Sequence of chain 1.B:
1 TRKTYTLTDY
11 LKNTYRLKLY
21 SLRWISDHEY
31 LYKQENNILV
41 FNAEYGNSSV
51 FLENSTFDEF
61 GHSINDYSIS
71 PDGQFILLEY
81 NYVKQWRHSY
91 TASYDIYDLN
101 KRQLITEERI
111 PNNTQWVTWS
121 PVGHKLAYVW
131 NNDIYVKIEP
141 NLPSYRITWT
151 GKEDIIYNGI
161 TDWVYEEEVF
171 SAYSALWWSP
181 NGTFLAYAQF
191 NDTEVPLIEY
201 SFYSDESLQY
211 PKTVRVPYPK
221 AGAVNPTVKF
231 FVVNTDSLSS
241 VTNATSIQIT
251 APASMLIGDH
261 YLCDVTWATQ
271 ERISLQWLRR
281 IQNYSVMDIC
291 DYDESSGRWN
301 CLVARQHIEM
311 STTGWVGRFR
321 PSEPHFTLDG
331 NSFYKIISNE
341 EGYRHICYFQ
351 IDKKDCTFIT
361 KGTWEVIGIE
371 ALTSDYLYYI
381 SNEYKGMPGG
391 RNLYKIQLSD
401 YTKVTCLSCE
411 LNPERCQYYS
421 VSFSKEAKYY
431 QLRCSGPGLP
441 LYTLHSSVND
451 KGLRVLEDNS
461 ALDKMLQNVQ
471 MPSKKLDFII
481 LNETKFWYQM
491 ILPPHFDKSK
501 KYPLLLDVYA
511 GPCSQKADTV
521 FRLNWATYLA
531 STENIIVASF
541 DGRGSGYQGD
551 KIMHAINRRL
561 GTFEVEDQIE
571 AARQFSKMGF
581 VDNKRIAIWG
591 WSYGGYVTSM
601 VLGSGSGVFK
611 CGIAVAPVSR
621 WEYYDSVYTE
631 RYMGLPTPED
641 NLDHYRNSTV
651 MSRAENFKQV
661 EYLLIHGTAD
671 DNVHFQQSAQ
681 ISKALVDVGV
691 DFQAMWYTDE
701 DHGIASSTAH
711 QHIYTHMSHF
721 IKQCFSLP

The protein below binds the small molecule below.
Small molecule (SMILES): CC(=O)N[C@@H]1[C@@H](O)[C@H](O)[C@@H](CO)O[C@H]1O

Binding-site contacts:
Ligand atom C1 contacts residue ASN112 of chain 1.B at 1.4 Å.
Ligand atom C2 contacts residue ASN112 of chain 1.B at 2.5 Å.
Ligand atom C8 contacts residue ARG109 of chain 1.B at 3.5 Å.
Ligand atom C8 contacts residue ILE110 of chain 1.B at 3.5 Å (hydrophobic).
Ligand atom C4 contacts residue ASN112 of chain 1.B at 4.2 Å.
Ligand atom O5 contacts residue ASN112 of chain 1.B at 2.3 Å (h-bond).
Ligand atom C7 contacts residue ARG109 of chain 1.B at 4.4 Å.
Ligand atom C8 contacts residue ASN112 of chain 1.B at 4.4 Å.
Ligand atom C3 contacts residue ASN112 of chain 1.B at 3.8 Å.
Ligand atom C5 contacts residue ASN112 of chain 1.B at 3.6 Å.
Ligand atom O7 contacts residue ASN112 of chain 1.B at 3.6 Å (h-bond).
Ligand atom C7 contacts residue ASN112 of chain 1.B at 3.5 Å.
Ligand atom C8 contacts residue PRO111 of chain 1.B at 4.3 Å (hydrophobic).
Ligand atom N2 contacts residue ASN112 of chain 1.B at 3.0 Å (h-bond).
Ligand atom N2 contacts residue ARG109 of chain 1.B at 3.8 Å.